Binding-site contacts:
Ligand atom C7 contacts residue SER177 of chain 1.A at 3.1 Å.
Ligand atom N2 contacts residue TRP193 of chain 1.A at 3.9 Å.
Ligand atom C3 contacts residue TRP193 of chain 1.A at 4.0 Å (hydrophobic).
Ligand atom C1 contacts residue GLY194 of chain 1.A at 3.9 Å.
Ligand atom N6 contacts residue SER177 of chain 1.A at 3.1 Å (h-bond).
Ligand atom C5 contacts residue GLY194 of chain 1.A at 3.6 Å.
Ligand atom C7 contacts residue SO41 of chain 1.E at 3.1 Å.
Ligand atom C1 contacts residue CYS173 of chain 1.A at 4.0 Å (hydrophobic).
Ligand atom C0 contacts residue ASP171 of chain 1.A at 3.4 Å.
Ligand atom N6 contacts residue SO41 of chain 1.E at 3.7 Å.
Ligand atom C9 contacts residue GLN174 of chain 1.A at 3.8 Å.
Ligand atom N2 contacts residue GLY204 of chain 1.A at 3.4 Å.
Ligand atom N6 contacts residue CYS173 of chain 1.A at 4.1 Å.
Ligand atom N1 contacts residue GLY194 of chain 1.A at 3.9 Å.
Ligand atom N2 contacts residue SER172 of chain 1.A at 2.8 Å (h-bond).
Ligand atom N6 contacts residue SER192 of chain 1.A at 3.8 Å.
Ligand atom S2 contacts residue CYS173 of chain 1.A at 3.9 Å.
Ligand atom C0 contacts residue GLY194 of chain 1.A at 4.0 Å.
Ligand atom C3 contacts residue CYS173 of chain 1.A at 3.9 Å (hydrophobic).
Ligand atom C8 contacts residue SO41 of chain 1.E at 3.2 Å.
Ligand atom N1 contacts residue SER172 of chain 1.A at 3.6 Å (h-bond).
Ligand atom N1 contacts residue ASP171 of chain 1.A at 2.8 Å (salt-bridge).
Ligand atom S2 contacts residue VAL191 of chain 1.A at 4.0 Å.
Ligand atom N1 contacts residue GLY196 of chain 1.A at 2.7 Å (h-bond).
Ligand atom C8 contacts residue GLN174 of chain 1.A at 3.7 Å.
Ligand atom N2 contacts residue ASP171 of chain 1.A at 2.8 Å (salt-bridge).
Ligand atom S2 contacts residue TRP193 of chain 1.A at 4.0 Å.
Ligand atom C0 contacts residue SER172 of chain 1.A at 3.3 Å.
Ligand atom C1 contacts residue GLY196 of chain 1.A at 4.0 Å.
Ligand atom C5 contacts residue TRP193 of chain 1.A at 3.9 Å (hydrophobic).
Ligand atom C4 contacts residue GLY194 of chain 1.A at 4.0 Å.
Ligand atom S2 contacts residue SER172 of chain 1.A at 3.8 Å.
Ligand atom C3 contacts residue GLN174 of chain 1.A at 4.1 Å.
Ligand atom C1 contacts residue TRP193 of chain 1.A at 3.8 Å (hydrophobic).
Ligand atom C7 contacts residue SER192 of chain 1.A at 4.0 Å.
Ligand atom C0 contacts residue TRP193 of chain 1.A at 4.0 Å (hydrophobic).
Ligand atom C5 contacts residue GLY196 of chain 1.A at 3.6 Å.
Ligand atom C0 contacts residue GLY196 of chain 1.A at 3.8 Å.
Ligand atom C1 contacts residue SER172 of chain 1.A at 3.9 Å.
Ligand atom N1 contacts residue CYS197 of chain 1.A at 3.7 Å.

The protein below binds the small molecule below.
Small molecule (SMILES): NC(=[NH2+])c1cc2cccnc2s1

Sequence of chain 1.A:
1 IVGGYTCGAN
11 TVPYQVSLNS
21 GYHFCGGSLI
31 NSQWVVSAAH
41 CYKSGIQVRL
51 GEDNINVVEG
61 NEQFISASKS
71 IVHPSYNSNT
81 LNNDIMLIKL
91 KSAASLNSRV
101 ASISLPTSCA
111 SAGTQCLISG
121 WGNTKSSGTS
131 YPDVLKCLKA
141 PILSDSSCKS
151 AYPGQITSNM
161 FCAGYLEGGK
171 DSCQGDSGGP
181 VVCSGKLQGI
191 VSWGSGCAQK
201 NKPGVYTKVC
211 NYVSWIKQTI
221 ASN